A protein and the small-molecule ligand that binds it are described below.
Small molecule (SMILES): C[C@H](N)C(=O)O

Binding-site contacts:
Ligand atom CB contacts residue ASP85 of chain 1.A at 4.0 Å.
Ligand atom C contacts residue ARG92 of chain 1.A at 3.6 Å.
Ligand atom OXT contacts residue GLY138 of chain 1.A at 4.3 Å.
Ligand atom N contacts residue THR87 of chain 1.A at 2.8 Å (h-bond).
Ligand atom N contacts residue ILE86 of chain 1.A at 4.4 Å.
Ligand atom C contacts residue TYR67 of chain 1.A at 3.8 Å (hydrophobic).
Ligand atom O contacts residue TYR67 of chain 1.A at 3.6 Å.
Ligand atom OXT contacts residue THR139 of chain 1.A at 3.2 Å.
Ligand atom O contacts residue THR87 of chain 1.A at 2.8 Å (h-bond).
Ligand atom C contacts residue ASP85 of chain 1.A at 4.2 Å.
Ligand atom CA contacts residue ASP85 of chain 1.A at 3.8 Å.
Ligand atom OXT contacts residue THR87 of chain 1.A at 4.5 Å.
Ligand atom CA contacts residue TYR67 of chain 1.A at 4.4 Å (hydrophobic).
Ligand atom OXT contacts residue ARG92 of chain 1.A at 2.9 Å (salt-bridge).
Ligand atom O contacts residue ARG92 of chain 1.A at 2.8 Å (salt-bridge).
Ligand atom N contacts residue ASP180 of chain 1.A at 2.7 Å (salt-bridge).
Ligand atom CB contacts residue ARG136 of chain 1.A at 4.5 Å.
Ligand atom O contacts residue ILE86 of chain 1.A at 3.6 Å.
Ligand atom OXT contacts residue ALA140 of chain 1.A at 2.9 Å (h-bond).
Ligand atom CA contacts residue THR87 of chain 1.A at 3.5 Å.
Ligand atom C contacts residue THR139 of chain 1.A at 4.4 Å.
Ligand atom CB contacts residue THR139 of chain 1.A at 4.2 Å.
Ligand atom CB contacts residue ARG162 of chain 1.A at 4.0 Å.
Ligand atom N contacts residue ASP85 of chain 1.A at 2.8 Å (salt-bridge).
Ligand atom CB contacts residue TYR67 of chain 1.A at 3.6 Å (hydrophobic).
Ligand atom N contacts residue PHE207 of chain 1.A at 3.7 Å.
Ligand atom O contacts residue ASP85 of chain 1.A at 3.7 Å.
Ligand atom C contacts residue ALA140 of chain 1.A at 3.9 Å (hydrophobic).
Ligand atom OXT contacts residue TYR67 of chain 1.A at 3.5 Å.
Ligand atom CB contacts residue ASP180 of chain 1.A at 3.8 Å.
Ligand atom C contacts residue THR87 of chain 1.A at 3.6 Å.
Ligand atom CA contacts residue ALA140 of chain 1.A at 4.4 Å (hydrophobic).
Ligand atom CA contacts residue ASP180 of chain 1.A at 3.5 Å.

Sequence of chain 1.A:
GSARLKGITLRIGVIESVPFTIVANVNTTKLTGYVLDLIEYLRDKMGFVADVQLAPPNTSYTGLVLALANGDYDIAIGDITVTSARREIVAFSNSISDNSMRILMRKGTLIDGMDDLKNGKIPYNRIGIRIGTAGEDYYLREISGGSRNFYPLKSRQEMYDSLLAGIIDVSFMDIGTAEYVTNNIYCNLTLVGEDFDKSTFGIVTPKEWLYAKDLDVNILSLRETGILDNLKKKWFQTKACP